Binding-site contacts:
Ligand atom C6 contacts residue GLU62 of chain 1.A at 3.9 Å.
Ligand atom C1 contacts residue ASP139 of chain 1.A at 3.8 Å.
Ligand atom C7 contacts residue THR140 of chain 1.A at 3.9 Å.
Ligand atom C6 contacts residue THR61 of chain 1.A at 3.6 Å.
Ligand atom C8 contacts residue THR140 of chain 1.A at 4.3 Å.
Ligand atom C1 contacts residue THR61 of chain 1.A at 3.5 Å.
Ligand atom O5 contacts residue THR61 of chain 1.A at 3.1 Å (h-bond).
Ligand atom C1 contacts residue ASN59 of chain 1.A at 1.4 Å.
Ligand atom N2 contacts residue ASN59 of chain 1.A at 3.2 Å (h-bond).
Ligand atom C3 contacts residue ASP139 of chain 1.A at 3.9 Å.
Ligand atom C8 contacts residue NAG2 of chain 2.B at 3.9 Å.
Ligand atom O7 contacts residue THR140 of chain 1.A at 3.7 Å.
Ligand atom O7 contacts residue NAG2 of chain 2.B at 3.4 Å (h-bond).
Ligand atom C4 contacts residue ASN59 of chain 1.A at 4.2 Å.
Ligand atom N2 contacts residue ASP139 of chain 1.A at 3.8 Å.
Ligand atom O5 contacts residue ASN59 of chain 1.A at 2.2 Å (h-bond).
Ligand atom C7 contacts residue ASN59 of chain 1.A at 3.7 Å.
Ligand atom O6 contacts residue NAG1 of chain 2.B at 3.4 Å (h-bond).
Ligand atom O6 contacts residue GLU62 of chain 1.A at 2.7 Å (salt-bridge).
Ligand atom C8 contacts residue ASN59 of chain 1.A at 3.9 Å.
Ligand atom N2 contacts residue THR140 of chain 1.A at 4.4 Å.
Ligand atom C7 contacts residue NAG2 of chain 2.B at 3.8 Å.
Ligand atom C3 contacts residue ASN59 of chain 1.A at 3.9 Å.
Ligand atom C2 contacts residue ASP139 of chain 1.A at 4.0 Å.
Ligand atom C5 contacts residue GLU62 of chain 1.A at 4.3 Å.
Ligand atom C2 contacts residue ASN59 of chain 1.A at 2.6 Å.
Ligand atom C5 contacts residue ASN59 of chain 1.A at 3.6 Å.
Ligand atom O5 contacts residue GLU62 of chain 1.A at 3.7 Å.
Ligand atom C5 contacts residue THR61 of chain 1.A at 3.2 Å.

Sequence of chain 1.A:
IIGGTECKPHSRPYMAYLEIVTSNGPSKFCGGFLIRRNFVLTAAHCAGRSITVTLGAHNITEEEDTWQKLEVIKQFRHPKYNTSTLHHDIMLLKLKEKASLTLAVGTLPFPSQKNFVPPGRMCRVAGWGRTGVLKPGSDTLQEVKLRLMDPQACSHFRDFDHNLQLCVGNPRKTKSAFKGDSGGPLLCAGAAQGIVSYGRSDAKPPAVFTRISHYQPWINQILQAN

The small molecule below binds the protein below.
Small molecule (SMILES): CC(=O)N[C@H]1[C@H](O[C@H]2[C@H](O)[C@@H](NC(C)=O)CO[C@@H]2CO)O[C@H](CO)[C@@H](O)[C@@H]1O